The small molecule below binds the protein below.
Small molecule (SMILES): O=c1cc(-c2ccccc2)oc2cc(O)c(O)c(O)c12

Binding-site contacts:
Ligand atom O4 contacts residue TYR614 of chain 2.A at 3.7 Å.
Ligand atom C8 contacts residue PHE286 of chain 2.A at 3.3 Å (hydrophobic).
Ligand atom C12 contacts residue PHE286 of chain 2.A at 3.8 Å (hydrophobic).
Ligand atom C14 contacts residue TYR614 of chain 2.A at 3.8 Å (hydrophobic).
Ligand atom C3 contacts residue TYR614 of chain 2.A at 3.7 Å (hydrophobic).
Ligand atom C4 contacts residue GLU573 of chain 2.A at 4.0 Å.
Ligand atom C9 contacts residue PHE286 of chain 2.A at 3.5 Å (hydrophobic).
Ligand atom C11 contacts residue GLY613 of chain 2.A at 3.5 Å.
Ligand atom C10 contacts residue TYR614 of chain 2.A at 3.6 Å (hydrophobic).
Ligand atom O contacts residue ALA611 of chain 2.A at 3.3 Å.
Ligand atom C7 contacts residue TYR614 of chain 2.A at 3.4 Å (hydrophobic).
Ligand atom C2 contacts residue GLU383 of chain 2.A at 3.6 Å.
Ligand atom C8 contacts residue TYR614 of chain 2.A at 3.4 Å (hydrophobic).
Ligand atom C4 contacts residue TYR614 of chain 2.A at 3.5 Å (hydrophobic).
Ligand atom C11 contacts residue PHE286 of chain 2.A at 3.8 Å (hydrophobic).
Ligand atom C2 contacts residue HIS572 of chain 2.A at 3.9 Å.
Ligand atom C13 contacts residue PHE286 of chain 2.A at 3.8 Å (hydrophobic).
Ligand atom C7 contacts residue PHE286 of chain 2.A at 3.4 Å (hydrophobic).
Ligand atom C11 contacts residue TYR614 of chain 2.A at 3.9 Å (hydrophobic).
Ligand atom O contacts residue TYR614 of chain 2.A at 3.7 Å.
Ligand atom C5 contacts residue TYR614 of chain 2.A at 3.9 Å (hydrophobic).
Ligand atom C contacts residue ARG771 of chain 2.A at 3.8 Å.
Ligand atom O3 contacts residue TYR614 of chain 2.A at 3.7 Å.
Ligand atom O1 contacts residue PHE286 of chain 2.A at 3.6 Å.
Ligand atom C9 contacts residue TYR614 of chain 2.A at 3.6 Å (hydrophobic).
Ligand atom C contacts residue GLU383 of chain 2.A at 3.6 Å.
Ligand atom O4 contacts residue ASN283 of chain 2.A at 3.8 Å.
Ligand atom O4 contacts residue PHE286 of chain 2.A at 3.7 Å.
Ligand atom C1 contacts residue GLU383 of chain 2.A at 3.4 Å.
Ligand atom C10 contacts residue PHE286 of chain 2.A at 3.6 Å (hydrophobic).
Ligand atom O4 contacts residue ALA611 of chain 2.A at 3.5 Å.
Ligand atom O2 contacts residue GLY613 of chain 2.A at 3.9 Å.
Ligand atom C2 contacts residue ASN285 of chain 2.A at 3.7 Å.
Ligand atom C14 contacts residue PHE286 of chain 2.A at 3.5 Å (hydrophobic).
Ligand atom O contacts residue PHE286 of chain 2.A at 3.4 Å.
Ligand atom C6 contacts residue PHE286 of chain 2.A at 3.6 Å (hydrophobic).
Ligand atom C6 contacts residue TYR614 of chain 2.A at 3.6 Å (hydrophobic).
Ligand atom C5 contacts residue ARG771 of chain 2.A at 3.5 Å.
Ligand atom O3 contacts residue GLY613 of chain 2.A at 3.0 Å (h-bond).
Ligand atom O1 contacts residue TYR614 of chain 2.A at 3.9 Å.

Sequence of chain 2.A:
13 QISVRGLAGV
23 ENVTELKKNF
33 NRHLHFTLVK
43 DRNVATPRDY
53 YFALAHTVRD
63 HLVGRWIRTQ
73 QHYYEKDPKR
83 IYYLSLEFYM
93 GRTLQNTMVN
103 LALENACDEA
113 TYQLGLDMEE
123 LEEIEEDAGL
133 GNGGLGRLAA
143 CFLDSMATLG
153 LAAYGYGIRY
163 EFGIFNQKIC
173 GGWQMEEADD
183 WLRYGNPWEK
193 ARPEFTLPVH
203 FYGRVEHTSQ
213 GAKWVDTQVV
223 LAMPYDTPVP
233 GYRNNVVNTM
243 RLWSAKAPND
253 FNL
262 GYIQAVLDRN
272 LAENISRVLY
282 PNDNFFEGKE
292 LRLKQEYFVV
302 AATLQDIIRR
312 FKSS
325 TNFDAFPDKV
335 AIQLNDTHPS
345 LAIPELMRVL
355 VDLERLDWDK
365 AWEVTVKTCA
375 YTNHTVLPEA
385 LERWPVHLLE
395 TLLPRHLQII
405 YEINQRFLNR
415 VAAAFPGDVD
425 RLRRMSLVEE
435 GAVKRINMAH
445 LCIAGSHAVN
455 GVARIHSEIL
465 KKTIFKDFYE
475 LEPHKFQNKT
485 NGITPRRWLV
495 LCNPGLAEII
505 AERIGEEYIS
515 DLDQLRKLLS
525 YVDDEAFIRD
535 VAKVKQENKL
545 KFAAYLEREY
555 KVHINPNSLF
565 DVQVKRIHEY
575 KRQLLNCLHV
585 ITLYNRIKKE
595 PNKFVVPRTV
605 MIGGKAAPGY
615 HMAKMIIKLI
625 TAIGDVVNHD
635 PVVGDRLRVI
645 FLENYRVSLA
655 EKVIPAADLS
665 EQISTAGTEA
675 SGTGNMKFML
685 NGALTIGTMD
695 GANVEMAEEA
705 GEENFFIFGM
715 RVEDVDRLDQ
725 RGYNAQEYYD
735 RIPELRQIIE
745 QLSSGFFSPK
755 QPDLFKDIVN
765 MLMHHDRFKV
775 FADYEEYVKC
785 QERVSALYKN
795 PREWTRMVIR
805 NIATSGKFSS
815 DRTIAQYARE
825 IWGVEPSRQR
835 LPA